A protein and the small-molecule ligand that binds it are described below.
Small molecule (SMILES): CC(=O)N[C@H]1[C@H](O[C@H]2[C@H](O)[C@@H](NC(C)=O)CO[C@@H]2CO[C@H]2O[C@@H](C)[C@@H](O)[C@@H](O)[C@@H]2O)O[C@H](CO)[C@@H](O)[C@@H]1O

Sequence of chain 2.A:
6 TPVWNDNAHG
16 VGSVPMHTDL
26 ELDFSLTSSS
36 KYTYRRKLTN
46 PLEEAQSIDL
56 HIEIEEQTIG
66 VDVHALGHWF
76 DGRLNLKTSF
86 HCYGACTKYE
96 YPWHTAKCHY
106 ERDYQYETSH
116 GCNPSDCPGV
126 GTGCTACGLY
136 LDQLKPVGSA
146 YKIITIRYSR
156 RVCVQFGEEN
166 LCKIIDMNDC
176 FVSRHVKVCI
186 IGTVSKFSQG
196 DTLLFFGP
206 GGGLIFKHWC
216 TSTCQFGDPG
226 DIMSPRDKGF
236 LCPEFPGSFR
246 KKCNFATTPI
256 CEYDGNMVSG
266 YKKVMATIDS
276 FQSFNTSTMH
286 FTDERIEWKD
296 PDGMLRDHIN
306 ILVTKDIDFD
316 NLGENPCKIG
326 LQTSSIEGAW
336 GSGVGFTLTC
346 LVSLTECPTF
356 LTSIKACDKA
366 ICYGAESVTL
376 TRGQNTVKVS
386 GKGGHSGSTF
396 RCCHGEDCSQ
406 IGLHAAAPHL

Sequence of chain 1.A:
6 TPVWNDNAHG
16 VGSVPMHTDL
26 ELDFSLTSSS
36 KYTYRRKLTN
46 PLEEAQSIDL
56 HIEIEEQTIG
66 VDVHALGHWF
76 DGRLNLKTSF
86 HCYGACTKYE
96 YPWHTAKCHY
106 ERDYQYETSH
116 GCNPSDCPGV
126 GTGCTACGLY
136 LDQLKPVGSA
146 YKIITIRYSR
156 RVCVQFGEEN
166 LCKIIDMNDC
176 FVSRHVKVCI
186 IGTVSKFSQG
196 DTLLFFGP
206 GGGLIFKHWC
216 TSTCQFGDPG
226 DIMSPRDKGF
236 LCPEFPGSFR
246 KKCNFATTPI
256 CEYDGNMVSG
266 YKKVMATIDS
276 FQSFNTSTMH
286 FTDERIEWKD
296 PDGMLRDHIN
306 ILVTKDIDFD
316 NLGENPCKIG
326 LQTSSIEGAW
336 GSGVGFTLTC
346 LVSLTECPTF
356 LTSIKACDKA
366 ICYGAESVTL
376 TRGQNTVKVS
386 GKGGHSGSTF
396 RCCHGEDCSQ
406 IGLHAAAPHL

Binding-site contacts:
Ligand atom O4 contacts residue PHE201 of chain 2.A at 3.4 Å.
Ligand atom C7 contacts residue ASN280 of chain 2.A at 3.4 Å.
Ligand atom C1 contacts residue GLY206 of chain 2.A at 4.1 Å.
Ligand atom O7 contacts residue ASN280 of chain 2.A at 3.6 Å (h-bond).
Ligand atom C2 contacts residue GLY206 of chain 2.A at 4.2 Å.
Ligand atom C8 contacts residue GLY333 of chain 1.A at 3.7 Å.
Ligand atom C4 contacts residue GLY207 of chain 2.A at 4.2 Å.
Ligand atom C1 contacts residue SER385 of chain 1.A at 4.1 Å.
Ligand atom N2 contacts residue GLY206 of chain 2.A at 4.4 Å.
Ligand atom C3 contacts residue ASN280 of chain 2.A at 3.8 Å.
Ligand atom O4 contacts residue THR342 of chain 1.A at 4.1 Å.
Ligand atom C8 contacts residue THR342 of chain 1.A at 4.1 Å.
Ligand atom N2 contacts residue GLU332 of chain 1.A at 4.1 Å.
Ligand atom C6 contacts residue SER278 of chain 2.A at 4.2 Å.
Ligand atom N2 contacts residue ASN280 of chain 2.A at 2.8 Å (h-bond).
Ligand atom O3 contacts residue GLY202 of chain 2.A at 4.4 Å.
Ligand atom C4 contacts residue PHE201 of chain 2.A at 4.2 Å (hydrophobic).
Ligand atom C8 contacts residue GLY340 of chain 1.A at 3.4 Å.
Ligand atom C8 contacts residue GLU332 of chain 1.A at 4.1 Å.
Ligand atom C4 contacts residue GLY208 of chain 2.A at 4.3 Å.
Ligand atom O7 contacts residue THR342 of chain 1.A at 2.7 Å (h-bond).
Ligand atom C7 contacts residue GLU332 of chain 1.A at 3.9 Å.
Ligand atom C1 contacts residue ASN280 of chain 2.A at 1.5 Å.
Ligand atom C5 contacts residue GLY208 of chain 2.A at 4.1 Å.
Ligand atom C8 contacts residue PHE341 of chain 1.A at 3.9 Å (hydrophobic).
Ligand atom C7 contacts residue THR342 of chain 1.A at 3.6 Å.
Ligand atom O7 contacts residue SER385 of chain 1.A at 2.9 Å (h-bond).
Ligand atom O5 contacts residue ASN280 of chain 2.A at 2.4 Å (h-bond).
Ligand atom C2 contacts residue ASN280 of chain 2.A at 2.5 Å.
Ligand atom C3 contacts residue GLY207 of chain 2.A at 4.1 Å.
Ligand atom C7 contacts residue SER385 of chain 1.A at 3.9 Å.
Ligand atom C3 contacts residue GLU332 of chain 1.A at 3.5 Å.
Ligand atom O3 contacts residue GLU332 of chain 1.A at 2.6 Å (salt-bridge).
Ligand atom C6 contacts residue GLY208 of chain 2.A at 3.9 Å.
Ligand atom C6 contacts residue LEU209 of chain 2.A at 3.5 Å (hydrophobic).
Ligand atom C4 contacts residue ASN280 of chain 2.A at 4.3 Å.
Ligand atom C2 contacts residue GLU332 of chain 1.A at 3.6 Å.
Ligand atom O7 contacts residue GLU332 of chain 1.A at 3.2 Å.
Ligand atom C4 contacts residue GLU332 of chain 1.A at 3.8 Å.
Ligand atom C5 contacts residue ASN280 of chain 2.A at 3.7 Å.